Sequence of chain 1.A:
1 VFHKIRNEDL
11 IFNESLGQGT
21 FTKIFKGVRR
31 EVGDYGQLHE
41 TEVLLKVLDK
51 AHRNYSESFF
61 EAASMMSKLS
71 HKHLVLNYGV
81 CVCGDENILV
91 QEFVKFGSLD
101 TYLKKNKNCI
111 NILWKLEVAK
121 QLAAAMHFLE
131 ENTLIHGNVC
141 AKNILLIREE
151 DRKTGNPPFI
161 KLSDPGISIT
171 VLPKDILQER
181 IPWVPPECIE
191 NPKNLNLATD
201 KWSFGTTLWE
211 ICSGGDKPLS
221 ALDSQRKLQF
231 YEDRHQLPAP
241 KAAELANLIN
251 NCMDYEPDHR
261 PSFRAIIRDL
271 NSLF

Binding-site contacts:
Ligand atom C29 contacts residue VAL94 of chain 1.A at 3.5 Å (hydrophobic).
Ligand atom N30 contacts residue PHE93 of chain 1.A at 3.7 Å.
Ligand atom C6 contacts residue ASN143 of chain 1.A at 3.1 Å.
Ligand atom N21 contacts residue LYS95 of chain 1.A at 3.9 Å.
Ligand atom N30 contacts residue GLY97 of chain 1.A at 3.5 Å.
Ligand atom C9 contacts residue LEU145 of chain 1.A at 3.4 Å (hydrophobic).
Ligand atom N3 contacts residue LEU145 of chain 1.A at 3.9 Å.
Ligand atom C6 contacts residue LYS142 of chain 1.A at 3.5 Å.
Ligand atom C29 contacts residue GLY97 of chain 1.A at 3.4 Å.
Ligand atom C28 contacts residue GLY97 of chain 1.A at 3.8 Å.
Ligand atom C14 contacts residue VAL94 of chain 1.A at 3.7 Å (hydrophobic).
Ligand atom N10 contacts residue GLU92 of chain 1.A at 2.9 Å (salt-bridge).
Ligand atom C8 contacts residue LEU145 of chain 1.A at 3.3 Å (hydrophobic).
Ligand atom C28 contacts residue VAL94 of chain 1.A at 3.8 Å (hydrophobic).
Ligand atom C6 contacts residue SER163 of chain 1.A at 3.3 Å.
Ligand atom C9 contacts residue LEU44 of chain 1.A at 3.6 Å (hydrophobic).
Ligand atom C13 contacts residue LEU145 of chain 1.A at 3.6 Å (hydrophobic).
Ligand atom C28 contacts residue LYS95 of chain 1.A at 3.5 Å.
Ligand atom N12 contacts residue PHE93 of chain 1.A at 3.8 Å.
Ligand atom C4 contacts residue LYS46 of chain 1.A at 3.4 Å.
Ligand atom C4 contacts residue SER163 of chain 1.A at 3.1 Å.
Ligand atom C17 contacts residue LEU16 of chain 1.A at 3.7 Å (hydrophobic).
Ligand atom C16 contacts residue GLY97 of chain 1.A at 3.6 Å.
Ligand atom C13 contacts residue LEU44 of chain 1.A at 3.4 Å (hydrophobic).
Ligand atom C8 contacts residue LEU44 of chain 1.A at 3.5 Å (hydrophobic).
Ligand atom N12 contacts residue VAL94 of chain 1.A at 2.9 Å (h-bond).
Ligand atom C5 contacts residue ASN143 of chain 1.A at 3.8 Å.
Ligand atom N10 contacts residue VAL94 of chain 1.A at 3.6 Å.
Ligand atom N7 contacts residue LEU145 of chain 1.A at 3.5 Å.
Ligand atom C23 contacts residue PHE96 of chain 1.A at 3.5 Å (hydrophobic).
Ligand atom N12 contacts residue GLU92 of chain 1.A at 3.6 Å.
Ligand atom C14 contacts residue GLY97 of chain 1.A at 3.8 Å.
Ligand atom N30 contacts residue VAL94 of chain 1.A at 2.8 Å (h-bond).
Ligand atom N15 contacts residue GLY97 of chain 1.A at 3.9 Å.
Ligand atom N12 contacts residue LEU44 of chain 1.A at 3.6 Å.
Ligand atom C18 contacts residue LEU16 of chain 1.A at 3.7 Å (hydrophobic).
Ligand atom N10 contacts residue LEU145 of chain 1.A at 3.9 Å.
Ligand atom N10 contacts residue LEU44 of chain 1.A at 3.7 Å.
Ligand atom C5 contacts residue LYS46 of chain 1.A at 3.9 Å.
Ligand atom C24 contacts residue PHE96 of chain 1.A at 3.3 Å (hydrophobic).

A small-molecule ligand and the protein it binds are described below.
Small molecule (SMILES): O=C(Nc1c[nH]nc1-c1nc2cc(CN3CCOCC3)ccc2[nH]1)NC1CC1